Binding-site contacts:
Ligand atom C5 contacts residue ASN115 of chain 1.B at 3.7 Å.
Ligand atom C2 contacts residue ASN115 of chain 1.B at 2.7 Å.
Ligand atom C7 contacts residue GLN111 of chain 1.B at 4.5 Å.
Ligand atom C8 contacts residue HIS112 of chain 1.B at 3.1 Å.
Ligand atom O5 contacts residue ASN115 of chain 1.B at 2.4 Å (h-bond).
Ligand atom O7 contacts residue HIS112 of chain 1.B at 3.6 Å.
Ligand atom C1 contacts residue ASN115 of chain 1.B at 1.5 Å.
Ligand atom C3 contacts residue ASN115 of chain 1.B at 3.9 Å.
Ligand atom O5 contacts residue ARG148 of chain 1.B at 4.2 Å.
Ligand atom C7 contacts residue ASN115 of chain 1.B at 3.3 Å.
Ligand atom C1 contacts residue GLN111 of chain 1.B at 4.3 Å.
Ligand atom N2 contacts residue GLN111 of chain 1.B at 4.2 Å.
Ligand atom C7 contacts residue HIS112 of chain 1.B at 3.9 Å.
Ligand atom C8 contacts residue ASN115 of chain 1.B at 4.5 Å.
Ligand atom N2 contacts residue ASN115 of chain 1.B at 3.2 Å (h-bond).
Ligand atom C6 contacts residue ARG148 of chain 1.B at 4.5 Å.
Ligand atom C8 contacts residue GLN111 of chain 1.B at 4.2 Å.
Ligand atom C4 contacts residue ASN115 of chain 1.B at 4.2 Å.
Ligand atom O7 contacts residue ASN115 of chain 1.B at 2.9 Å (h-bond).
Ligand atom C8 contacts residue ASP108 of chain 1.B at 4.0 Å.
Ligand atom C5 contacts residue ARG148 of chain 1.B at 4.3 Å.

Sequence of chain 1.B:
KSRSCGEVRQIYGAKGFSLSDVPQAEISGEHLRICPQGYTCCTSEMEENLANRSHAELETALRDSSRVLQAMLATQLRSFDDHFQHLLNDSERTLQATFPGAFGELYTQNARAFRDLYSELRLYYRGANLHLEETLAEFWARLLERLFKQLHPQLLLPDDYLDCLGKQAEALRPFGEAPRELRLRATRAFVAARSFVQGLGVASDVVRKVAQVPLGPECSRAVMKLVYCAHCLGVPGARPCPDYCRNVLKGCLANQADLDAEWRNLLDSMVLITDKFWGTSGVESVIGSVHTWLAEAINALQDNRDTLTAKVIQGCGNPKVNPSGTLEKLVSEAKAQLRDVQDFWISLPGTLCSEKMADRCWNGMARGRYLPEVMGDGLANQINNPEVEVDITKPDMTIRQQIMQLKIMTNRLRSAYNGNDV

This protein binds this small molecule.
Small molecule (SMILES): CC(=O)N[C@@H]1[C@@H](O)[C@H](O)[C@@H](CO)O[C@H]1O